Binding-site contacts:
Ligand atom CE contacts residue SER75 of chain 1.B at 3.3 Å.
Ligand atom N contacts residue ASN72 of chain 1.B at 2.7 Å (h-bond).
Ligand atom O contacts residue GLN30 of chain 1.B at 3.0 Å (h-bond).
Ligand atom NH1 contacts residue GLU65 of chain 1.B at 2.9 Å (salt-bridge).
Ligand atom NZ contacts residue GLY118 of chain 1.B at 2.9 Å (h-bond).
Ligand atom O contacts residue ASN114 of chain 1.B at 2.8 Å (h-bond).
Ligand atom N contacts residue GLN30 of chain 1.B at 2.9 Å (h-bond).
Ligand atom NH2 contacts residue ARG26 of chain 1.B at 3.4 Å (salt-bridge).
Ligand atom CA contacts residue ASN114 of chain 1.B at 3.4 Å.
Ligand atom CD contacts residue SER75 of chain 1.B at 3.2 Å.
Ligand atom N contacts residue ASN198 of chain 1.B at 3.2 Å (h-bond).
Ligand atom NH2 contacts residue GLU65 of chain 1.B at 2.9 Å (salt-bridge).
Ligand atom CE contacts residue SER117 of chain 1.B at 3.3 Å.
Ligand atom CE contacts residue GLY76 of chain 1.B at 3.3 Å.
Ligand atom NH2 contacts residue GLU107 of chain 1.B at 2.9 Å (salt-bridge).
Ligand atom NH1 contacts residue TRP236 of chain 1.B at 3.3 Å.
Ligand atom N contacts residue ASN198 of chain 1.B at 3.1 Å (h-bond).
Ligand atom CG contacts residue SER117 of chain 1.B at 3.2 Å.
Ligand atom NZ contacts residue SER159 of chain 1.B at 2.7 Å (h-bond).
Ligand atom N contacts residue ASN156 of chain 1.B at 3.0 Å (h-bond).
Ligand atom NH1 contacts residue GLU191 of chain 1.B at 2.7 Å (salt-bridge).
Ligand atom NH1 contacts residue TRP194 of chain 1.B at 3.1 Å.
Ligand atom NE contacts residue GLU107 of chain 1.B at 2.8 Å (salt-bridge).
Ligand atom NH2 contacts residue SER197 of chain 1.B at 2.8 Å (h-bond).
Ligand atom NH1 contacts residue GLU233 of chain 1.B at 3.1 Å (salt-bridge).
Ligand atom NZ contacts residue SER201 of chain 1.B at 2.9 Å (h-bond).
Ligand atom CA contacts residue GLN30 of chain 1.B at 3.3 Å.
Ligand atom CA contacts residue ASN72 of chain 1.B at 3.4 Å.
Ligand atom N contacts residue ASN114 of chain 1.B at 2.9 Å (h-bond).
Ligand atom O contacts residue ASN156 of chain 1.B at 3.0 Å (h-bond).
Ligand atom CG contacts residue SER159 of chain 1.B at 3.2 Å.
Ligand atom NZ contacts residue SER33 of chain 1.B at 3.2 Å (h-bond).
Ligand atom NH2 contacts residue GLU233 of chain 1.B at 2.8 Å (salt-bridge).
Ligand atom O contacts residue TRP194 of chain 1.B at 3.4 Å (h-bond).
Ligand atom NH1 contacts residue TRP152 of chain 1.B at 3.4 Å (h-bond).
Ligand atom O contacts residue ASN72 of chain 1.B at 3.0 Å (h-bond).
Ligand atom O contacts residue ASN198 of chain 1.B at 3.0 Å (h-bond).
Ligand atom CA contacts residue ASN156 of chain 1.B at 3.4 Å.
Ligand atom NZ contacts residue SER117 of chain 1.B at 2.7 Å (h-bond).
Ligand atom N contacts residue SER201 of chain 1.B at 3.4 Å (h-bond).

The small molecule below binds the protein below.
Small molecule (SMILES): NCCCC[C@H](NC(=O)[C@H](CCCN=C(N)N)NC(=O)[C@H](CCCCN)NC(=O)[C@H](CCCN=C(N)N)NC(=O)[C@H](CCCCN)NC(=O)[C@H](CCCN=C(N)N)NC(=O)[C@H](CCCCN)NC(=O)[C@H](CCCN=C(N)N)NC(=O)[C@@H](N)CCCCN)C(=O)N[C@@H](/C=C/CN=C(N)N)C(=O)O

Sequence of chain 1.B:
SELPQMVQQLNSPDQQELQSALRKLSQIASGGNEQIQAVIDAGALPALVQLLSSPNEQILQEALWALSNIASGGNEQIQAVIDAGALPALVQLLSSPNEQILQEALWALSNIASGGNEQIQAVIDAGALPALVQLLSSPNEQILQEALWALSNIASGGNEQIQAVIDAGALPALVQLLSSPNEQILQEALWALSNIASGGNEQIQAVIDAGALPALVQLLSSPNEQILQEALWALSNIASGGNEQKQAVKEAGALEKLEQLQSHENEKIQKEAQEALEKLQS